A small-molecule ligand and the protein it binds are described below.
Small molecule (SMILES): CC(=O)N[C@H]1[C@H](O[C@H]2[C@H](O)[C@@H](NC(C)=O)CO[C@@H]2CO)O[C@H](CO)[C@@H](O)[C@@H]1O

Sequence of chain 35.F:
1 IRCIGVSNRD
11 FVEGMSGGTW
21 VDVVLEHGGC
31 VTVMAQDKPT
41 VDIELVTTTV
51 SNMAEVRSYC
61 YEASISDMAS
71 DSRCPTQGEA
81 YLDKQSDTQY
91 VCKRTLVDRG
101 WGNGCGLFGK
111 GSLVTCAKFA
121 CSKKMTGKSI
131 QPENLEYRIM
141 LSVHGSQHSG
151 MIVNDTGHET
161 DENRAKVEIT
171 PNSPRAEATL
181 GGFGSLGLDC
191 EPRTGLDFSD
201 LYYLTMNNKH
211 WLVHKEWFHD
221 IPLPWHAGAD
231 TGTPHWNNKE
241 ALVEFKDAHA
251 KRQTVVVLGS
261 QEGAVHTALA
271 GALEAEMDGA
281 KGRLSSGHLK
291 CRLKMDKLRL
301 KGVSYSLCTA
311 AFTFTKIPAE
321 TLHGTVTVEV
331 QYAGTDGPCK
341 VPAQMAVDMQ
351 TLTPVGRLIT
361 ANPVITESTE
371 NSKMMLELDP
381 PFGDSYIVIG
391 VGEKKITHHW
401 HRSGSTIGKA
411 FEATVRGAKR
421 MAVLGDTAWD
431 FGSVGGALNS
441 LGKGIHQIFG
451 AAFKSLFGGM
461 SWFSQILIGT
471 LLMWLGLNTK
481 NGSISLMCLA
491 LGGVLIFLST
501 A

Binding-site contacts:
Ligand atom O6 contacts residue ASN154 of chain 35.F at 2.4 Å (h-bond).
Ligand atom C1 contacts residue MET151 of chain 35.F at 3.6 Å (hydrophobic).
Ligand atom N2 contacts residue ASN154 of chain 35.F at 4.3 Å.
Ligand atom C7 contacts residue MET151 of chain 35.F at 4.0 Å (hydrophobic).
Ligand atom O5 contacts residue ARG164 of chain 35.F at 4.3 Å.
Ligand atom C7 contacts residue THR156 of chain 35.F at 3.4 Å.
Ligand atom N2 contacts residue GLY150 of chain 35.F at 4.1 Å.
Ligand atom C4 contacts residue ASN154 of chain 35.F at 3.2 Å.
Ligand atom C1 contacts residue ASN154 of chain 35.F at 2.5 Å.
Ligand atom C5 contacts residue THR156 of chain 35.F at 3.2 Å.
Ligand atom O7 contacts residue HIS148 of chain 35.F at 3.3 Å (h-bond).
Ligand atom N2 contacts residue HIS148 of chain 35.F at 2.8 Å (h-bond).
Ligand atom O4 contacts residue ASN154 of chain 35.F at 3.5 Å (h-bond).
Ligand atom C2 contacts residue MET151 of chain 35.F at 4.1 Å (hydrophobic).
Ligand atom N2 contacts residue MET151 of chain 35.F at 3.4 Å.
Ligand atom C2 contacts residue HIS148 of chain 35.F at 4.2 Å.
Ligand atom C2 contacts residue GLY150 of chain 35.F at 4.5 Å.
Ligand atom O7 contacts residue THR156 of chain 35.F at 2.4 Å.
Ligand atom C8 contacts residue MET151 of chain 35.F at 4.1 Å (hydrophobic).
Ligand atom C1 contacts residue GLY150 of chain 35.F at 3.8 Å.
Ligand atom C4 contacts residue THR156 of chain 35.F at 4.1 Å.
Ligand atom O4 contacts residue THR156 of chain 35.F at 4.2 Å.
Ligand atom O5 contacts residue ASN154 of chain 35.F at 2.4 Å (h-bond).
Ligand atom C6 contacts residue ASN154 of chain 35.F at 3.0 Å.
Ligand atom N2 contacts residue THR156 of chain 35.F at 4.3 Å.
Ligand atom C8 contacts residue GLY157 of chain 35.F at 4.5 Å.
Ligand atom C2 contacts residue ASN154 of chain 35.F at 3.5 Å.
Ligand atom O6 contacts residue ASP155 of chain 35.F at 4.2 Å.
Ligand atom C3 contacts residue ASN154 of chain 35.F at 3.5 Å.
Ligand atom C6 contacts residue THR156 of chain 35.F at 1.8 Å.
Ligand atom C6 contacts residue ASP155 of chain 35.F at 4.3 Å.
Ligand atom C7 contacts residue HIS148 of chain 35.F at 2.3 Å.
Ligand atom C5 contacts residue ASN154 of chain 35.F at 2.1 Å.
Ligand atom O6 contacts residue THR156 of chain 35.F at 1.2 Å (h-bond).
Ligand atom O5 contacts residue THR156 of chain 35.F at 3.8 Å.
Ligand atom C6 contacts residue GLY157 of chain 35.F at 4.2 Å.
Ligand atom C8 contacts residue THR156 of chain 35.F at 2.9 Å.
Ligand atom C8 contacts residue HIS148 of chain 35.F at 1.2 Å.